Sequence of chain 1.C:
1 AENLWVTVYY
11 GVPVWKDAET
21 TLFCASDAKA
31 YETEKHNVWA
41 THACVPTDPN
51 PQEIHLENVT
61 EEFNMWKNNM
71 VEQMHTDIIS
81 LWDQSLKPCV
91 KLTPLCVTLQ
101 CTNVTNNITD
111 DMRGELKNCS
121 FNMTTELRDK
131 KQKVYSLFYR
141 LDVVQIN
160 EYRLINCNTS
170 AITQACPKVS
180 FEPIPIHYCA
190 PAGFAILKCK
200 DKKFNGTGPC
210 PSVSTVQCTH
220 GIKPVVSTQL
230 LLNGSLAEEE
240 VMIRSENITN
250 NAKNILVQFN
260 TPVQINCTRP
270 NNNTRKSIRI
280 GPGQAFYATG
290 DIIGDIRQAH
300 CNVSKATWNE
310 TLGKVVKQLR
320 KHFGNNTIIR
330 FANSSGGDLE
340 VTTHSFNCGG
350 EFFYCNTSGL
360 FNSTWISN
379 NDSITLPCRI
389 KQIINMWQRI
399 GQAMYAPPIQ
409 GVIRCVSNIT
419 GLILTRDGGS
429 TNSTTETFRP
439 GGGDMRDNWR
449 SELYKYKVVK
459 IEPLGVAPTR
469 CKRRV

Binding-site contacts:
Ligand atom O5 contacts residue PRO261 of chain 1.C at 3.4 Å.
Ligand atom O7 contacts residue ASN232 of chain 1.C at 3.0 Å (h-bond).
Ligand atom C1 contacts residue PRO261 of chain 1.C at 4.3 Å (hydrophobic).
Ligand atom C7 contacts residue NAG1 of chain 1.EA at 4.5 Å.
Ligand atom O5 contacts residue ASN416 of chain 1.C at 2.4 Å (h-bond).
Ligand atom C3 contacts residue ASN416 of chain 1.C at 3.8 Å.
Ligand atom C7 contacts residue ASN232 of chain 1.C at 4.0 Å.
Ligand atom O7 contacts residue ASN416 of chain 1.C at 4.3 Å.
Ligand atom C7 contacts residue ASN416 of chain 1.C at 3.5 Å.
Ligand atom C8 contacts residue ASN232 of chain 1.C at 4.3 Å.
Ligand atom N2 contacts residue ASN416 of chain 1.C at 2.8 Å (h-bond).
Ligand atom C6 contacts residue PRO261 of chain 1.C at 3.9 Å (hydrophobic).
Ligand atom C5 contacts residue PRO261 of chain 1.C at 4.3 Å (hydrophobic).
Ligand atom C5 contacts residue ASN416 of chain 1.C at 3.7 Å.
Ligand atom O6 contacts residue PRO261 of chain 1.C at 3.4 Å.
Ligand atom C4 contacts residue ASN416 of chain 1.C at 4.2 Å.
Ligand atom C1 contacts residue ASN416 of chain 1.C at 1.4 Å.
Ligand atom C2 contacts residue ASN416 of chain 1.C at 2.4 Å.
Ligand atom C8 contacts residue ASN416 of chain 1.C at 3.6 Å.
Ligand atom O7 contacts residue NAG1 of chain 1.EA at 3.3 Å (h-bond).

This protein binds this small molecule.
Small molecule (SMILES): CC(=O)N[C@H]1[C@H](O[C@H]2[C@H](O)[C@@H](NC(C)=O)CO[C@@H]2CO)O[C@H](CO)[C@@H](O[C@@H]2O[C@H](CO)[C@@H](O)[C@H](O)[C@@H]2O)[C@@H]1O